Sequence of chain 1.C:
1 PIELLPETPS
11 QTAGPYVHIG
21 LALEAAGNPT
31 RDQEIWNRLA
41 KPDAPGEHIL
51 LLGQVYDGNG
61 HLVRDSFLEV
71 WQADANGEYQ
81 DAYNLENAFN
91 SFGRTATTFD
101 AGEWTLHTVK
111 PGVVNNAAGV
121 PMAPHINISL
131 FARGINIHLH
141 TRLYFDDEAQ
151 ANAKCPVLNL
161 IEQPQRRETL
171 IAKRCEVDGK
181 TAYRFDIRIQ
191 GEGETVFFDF

A protein and the small-molecule ligand that binds it are described below.
Small molecule (SMILES): O=C(O)c1cccc(O)c1

Sequence of chain 1.D:
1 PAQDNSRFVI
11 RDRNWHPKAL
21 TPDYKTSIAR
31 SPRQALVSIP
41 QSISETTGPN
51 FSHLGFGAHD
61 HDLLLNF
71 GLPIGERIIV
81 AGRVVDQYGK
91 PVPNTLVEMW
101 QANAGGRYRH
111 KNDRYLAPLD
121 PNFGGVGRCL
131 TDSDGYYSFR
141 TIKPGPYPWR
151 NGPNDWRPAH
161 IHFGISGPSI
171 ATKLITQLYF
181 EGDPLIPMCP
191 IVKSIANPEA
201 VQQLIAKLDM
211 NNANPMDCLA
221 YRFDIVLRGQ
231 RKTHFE

Binding-site contacts:
Ligand atom O3 contacts residue FE1 of chain 1.Q at 3.3 Å.
Ligand atom C5 contacts residue ARG157 of chain 1.D at 4.1 Å.
Ligand atom C4 contacts residue ARG157 of chain 1.D at 3.9 Å.
Ligand atom O3 contacts residue GLN177 of chain 1.D at 3.5 Å (h-bond).
Ligand atom C2 contacts residue GLY14 of chain 1.C at 3.8 Å.
Ligand atom C3 contacts residue TYR147 of chain 1.D at 3.5 Å (hydrophobic).
Ligand atom O1' contacts residue ILE191 of chain 1.D at 3.9 Å.
Ligand atom C5 contacts residue PRO15 of chain 1.C at 4.0 Å (hydrophobic).
Ligand atom O1' contacts residue THR12 of chain 1.C at 4.1 Å.
Ligand atom C1' contacts residue ARG133 of chain 1.C at 4.0 Å.
Ligand atom C2 contacts residue ILE191 of chain 1.D at 3.3 Å (hydrophobic).
Ligand atom O1' contacts residue TYR24 of chain 1.D at 2.1 Å (h-bond).
Ligand atom C1' contacts residue ILE191 of chain 1.D at 4.0 Å (hydrophobic).
Ligand atom O3 contacts residue HIS162 of chain 1.D at 3.2 Å.
Ligand atom C5 contacts residue TYR147 of chain 1.D at 3.4 Å (hydrophobic).
Ligand atom O2' contacts residue TRP149 of chain 1.D at 3.5 Å.
Ligand atom C1 contacts residue TRP149 of chain 1.D at 4.0 Å (hydrophobic).
Ligand atom C4 contacts residue TYR147 of chain 1.D at 2.6 Å (hydrophobic).
Ligand atom O1' contacts residue ARG133 of chain 1.C at 3.5 Å.
Ligand atom C4 contacts residue PRO15 of chain 1.C at 4.2 Å (hydrophobic).
Ligand atom C1' contacts residue PRO15 of chain 1.C at 3.8 Å (hydrophobic).
Ligand atom C1 contacts residue PRO15 of chain 1.C at 3.4 Å (hydrophobic).
Ligand atom O3 contacts residue HIS160 of chain 1.D at 4.0 Å.
Ligand atom C4 contacts residue FE1 of chain 1.Q at 3.4 Å.
Ligand atom O3 contacts residue GLY14 of chain 1.C at 4.1 Å.
Ligand atom C6 contacts residue TRP149 of chain 1.D at 3.7 Å (hydrophobic).
Ligand atom C2 contacts residue THR12 of chain 1.C at 4.2 Å.
Ligand atom C6 contacts residue PRO15 of chain 1.C at 3.6 Å (hydrophobic).
Ligand atom C3 contacts residue FE1 of chain 1.Q at 3.7 Å.
Ligand atom O3 contacts residue ARG157 of chain 1.D at 2.9 Å (salt-bridge).
Ligand atom C2 contacts residue PRO15 of chain 1.C at 3.5 Å (hydrophobic).
Ligand atom O1' contacts residue GLY134 of chain 1.C at 4.0 Å.
Ligand atom O3 contacts residue TYR147 of chain 1.D at 3.7 Å.
Ligand atom C3 contacts residue PRO15 of chain 1.C at 3.9 Å (hydrophobic).
Ligand atom C3 contacts residue ARG157 of chain 1.D at 3.5 Å.
Ligand atom C1' contacts residue TYR24 of chain 1.D at 3.3 Å (hydrophobic).
Ligand atom C1' contacts residue TRP149 of chain 1.D at 3.8 Å (hydrophobic).
Ligand atom C3 contacts residue ILE191 of chain 1.D at 3.9 Å (hydrophobic).
Ligand atom O2' contacts residue TYR24 of chain 1.D at 3.8 Å.
Ligand atom C1 contacts residue ILE191 of chain 1.D at 3.8 Å (hydrophobic).